Sequence of chain 1.A:
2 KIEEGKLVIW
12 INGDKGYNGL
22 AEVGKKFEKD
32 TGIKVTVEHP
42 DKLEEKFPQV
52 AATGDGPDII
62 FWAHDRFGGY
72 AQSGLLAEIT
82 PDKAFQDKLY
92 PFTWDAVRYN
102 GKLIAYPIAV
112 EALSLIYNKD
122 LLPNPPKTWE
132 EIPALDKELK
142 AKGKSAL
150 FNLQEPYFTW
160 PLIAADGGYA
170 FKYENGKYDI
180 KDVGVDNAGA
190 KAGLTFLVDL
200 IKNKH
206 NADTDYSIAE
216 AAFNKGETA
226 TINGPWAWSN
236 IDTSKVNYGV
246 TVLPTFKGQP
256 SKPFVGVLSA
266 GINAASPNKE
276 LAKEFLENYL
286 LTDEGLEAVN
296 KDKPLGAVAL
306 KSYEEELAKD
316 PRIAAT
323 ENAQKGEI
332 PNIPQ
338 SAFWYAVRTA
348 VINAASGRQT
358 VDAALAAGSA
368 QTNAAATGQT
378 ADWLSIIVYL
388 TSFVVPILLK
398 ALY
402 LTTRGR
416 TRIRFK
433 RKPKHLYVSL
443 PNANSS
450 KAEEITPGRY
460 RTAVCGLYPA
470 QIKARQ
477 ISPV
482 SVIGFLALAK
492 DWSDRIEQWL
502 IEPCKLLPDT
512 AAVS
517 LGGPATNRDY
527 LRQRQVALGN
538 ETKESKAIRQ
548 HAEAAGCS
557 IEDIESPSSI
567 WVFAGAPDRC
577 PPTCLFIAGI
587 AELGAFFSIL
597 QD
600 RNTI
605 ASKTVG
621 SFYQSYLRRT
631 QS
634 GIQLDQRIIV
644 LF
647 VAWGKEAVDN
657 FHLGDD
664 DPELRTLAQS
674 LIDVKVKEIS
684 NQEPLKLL

The protein below binds the small molecule below.
Small molecule (SMILES): OC[C@H]1O[C@H](O[C@H]2[C@H](O)[C@@H](O)[C@@H](O[C@H]3[C@H](O)[C@@H](O)[C@@H](O[C@H]4[C@H](O)[C@@H](O)[C@@H](O)O[C@@H]4CO)O[C@@H]3CO)O[C@@H]2CO)[C@H](O)[C@@H](O)[C@@H]1O

Binding-site contacts:
Ligand atom O2 contacts residue GLU45 of chain 1.A at 2.6 Å (salt-bridge).
Ligand atom C6 contacts residue ARG345 of chain 1.A at 3.5 Å.
Ligand atom O3 contacts residue ARG67 of chain 1.A at 3.3 Å (salt-bridge).
Ligand atom O6 contacts residue PRO155 of chain 1.A at 3.3 Å.
Ligand atom O2 contacts residue GLU112 of chain 1.A at 2.6 Å (salt-bridge).
Ligand atom C1 contacts residue TRP341 of chain 1.A at 3.6 Å (hydrophobic).
Ligand atom O6 contacts residue TYR342 of chain 1.A at 3.5 Å.
Ligand atom O2 contacts residue LYS16 of chain 1.A at 2.7 Å (salt-bridge).
Ligand atom O6 contacts residue GLU154 of chain 1.A at 2.9 Å (salt-bridge).
Ligand atom O4 contacts residue ARG345 of chain 1.A at 3.5 Å (salt-bridge).
Ligand atom O6 contacts residue TYR156 of chain 1.A at 3.4 Å (h-bond).
Ligand atom C2 contacts residue MSE331 of chain 1.A at 3.6 Å.
Ligand atom O2 contacts residue ARG67 of chain 1.A at 3.4 Å (salt-bridge).
Ligand atom O3 contacts residue TYR342 of chain 1.A at 3.4 Å (h-bond).
Ligand atom O1 contacts residue LYS16 of chain 1.A at 2.7 Å (salt-bridge).
Ligand atom C2 contacts residue GLU46 of chain 1.A at 3.6 Å.
Ligand atom O2 contacts residue MSE331 of chain 1.A at 3.3 Å.
Ligand atom O2 contacts residue ALA64 of chain 1.A at 3.5 Å.
Ligand atom O6 contacts residue ARG345 of chain 1.A at 3.3 Å.
Ligand atom C6 contacts residue GLU154 of chain 1.A at 3.6 Å.
Ligand atom C1 contacts residue ASP15 of chain 1.A at 3.5 Å.
Ligand atom C2 contacts residue LYS16 of chain 1.A at 3.7 Å.
Ligand atom C2 contacts residue GLU112 of chain 1.A at 3.6 Å.
Ligand atom O3 contacts residue ASP66 of chain 1.A at 2.8 Å (salt-bridge).
Ligand atom O3 contacts residue GLU45 of chain 1.A at 2.1 Å (salt-bridge).
Ligand atom C1 contacts residue TRP231 of chain 1.A at 3.6 Å (hydrophobic).
Ligand atom O5 contacts residue GLU46 of chain 1.A at 2.9 Å (salt-bridge).
Ligand atom O3 contacts residue TRP63 of chain 1.A at 3.6 Å.
Ligand atom O5 contacts residue TYR342 of chain 1.A at 3.3 Å.
Ligand atom C4 contacts residue TYR156 of chain 1.A at 3.6 Å (hydrophobic).
Ligand atom O3 contacts residue LYS43 of chain 1.A at 3.7 Å.
Ligand atom O1 contacts residue ASN13 of chain 1.A at 3.5 Å (h-bond).
Ligand atom O5 contacts residue TRP341 of chain 1.A at 3.0 Å.
Ligand atom O5 contacts residue TYR156 of chain 1.A at 3.5 Å.
Ligand atom O1 contacts residue ASP15 of chain 1.A at 2.5 Å (salt-bridge).
Ligand atom C3 contacts residue GLU45 of chain 1.A at 3.1 Å.
Ligand atom C1 contacts residue GLU46 of chain 1.A at 3.0 Å.
Ligand atom O2 contacts residue TRP63 of chain 1.A at 3.4 Å (h-bond).
Ligand atom C1 contacts residue LYS16 of chain 1.A at 3.5 Å.
Ligand atom C2 contacts residue GLU45 of chain 1.A at 3.7 Å.